Sequence of chain 1.J:
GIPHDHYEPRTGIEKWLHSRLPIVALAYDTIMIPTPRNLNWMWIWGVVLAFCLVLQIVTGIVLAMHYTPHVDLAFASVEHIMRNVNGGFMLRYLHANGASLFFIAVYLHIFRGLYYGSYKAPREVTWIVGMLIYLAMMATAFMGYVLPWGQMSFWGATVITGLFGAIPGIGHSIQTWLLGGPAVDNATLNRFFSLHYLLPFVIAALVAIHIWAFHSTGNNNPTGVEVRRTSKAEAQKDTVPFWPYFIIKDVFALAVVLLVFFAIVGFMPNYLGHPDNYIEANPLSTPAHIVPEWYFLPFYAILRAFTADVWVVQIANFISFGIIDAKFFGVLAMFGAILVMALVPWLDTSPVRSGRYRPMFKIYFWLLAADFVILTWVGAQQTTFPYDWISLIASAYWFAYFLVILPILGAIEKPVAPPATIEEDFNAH

A protein and the small-molecule ligand that binds it are described below.
Small molecule (SMILES): C[C@@]1(c2ccc(Oc3ccccc3)cc2)OC(=O)N(Nc2ccccc2)C1=O

Binding-site contacts:
Ligand atom C13 contacts residue PHE144 of chain 1.J at 3.7 Å (hydrophobic).
Ligand atom O14 contacts residue PHE298 of chain 1.J at 3.6 Å.
Ligand atom C25 contacts residue PRO294 of chain 1.J at 3.6 Å (hydrophobic).
Ligand atom C18 contacts residue PHE166 of chain 1.J at 3.7 Å (hydrophobic).
Ligand atom C16 contacts residue PHE144 of chain 1.J at 3.9 Å (hydrophobic).
Ligand atom N1 contacts residue PRO294 of chain 1.J at 3.7 Å.
Ligand atom C22 contacts residue GLY158 of chain 1.J at 3.6 Å.
Ligand atom O14 contacts residue MET140 of chain 1.J at 3.8 Å.
Ligand atom C12 contacts residue ILE162 of chain 1.J at 3.6 Å (hydrophobic).
Ligand atom C11 contacts residue PHE298 of chain 1.J at 3.5 Å (hydrophobic).
Ligand atom C26 contacts residue VAL293 of chain 1.J at 3.6 Å (hydrophobic).
Ligand atom C26 contacts residue PRO294 of chain 1.J at 3.4 Å (hydrophobic).
Ligand atom C3 contacts residue TYR147 of chain 1.J at 3.6 Å (hydrophobic).
Ligand atom C7 contacts residue TYR147 of chain 1.J at 3.8 Å (hydrophobic).
Ligand atom O6 contacts residue GLU295 of chain 1.J at 2.8 Å (salt-bridge).
Ligand atom C23 contacts residue VAL161 of chain 1.J at 3.7 Å (hydrophobic).
Ligand atom C24 contacts residue VAL161 of chain 1.J at 3.7 Å (hydrophobic).
Ligand atom C20 contacts residue PHE298 of chain 1.J at 3.6 Å (hydrophobic).
Ligand atom C10 contacts residue MET140 of chain 1.J at 3.6 Å (hydrophobic).
Ligand atom C9 contacts residue PHE144 of chain 1.J at 3.7 Å (hydrophobic).
Ligand atom C8 contacts residue PHE144 of chain 1.J at 3.7 Å (hydrophobic).
Ligand atom O4 contacts residue PHE144 of chain 1.J at 3.3 Å.
Ligand atom N2 contacts residue TYR147 of chain 1.J at 3.9 Å.
Ligand atom C18 contacts residue ILE162 of chain 1.J at 3.8 Å (hydrophobic).
Ligand atom C12 contacts residue PHE298 of chain 1.J at 3.7 Å (hydrophobic).
Ligand atom C13 contacts residue ILE162 of chain 1.J at 3.9 Å (hydrophobic).
Ligand atom C24 contacts residue PRO294 of chain 1.J at 3.8 Å (hydrophobic).
Ligand atom C6 contacts residue GLU295 of chain 1.J at 3.8 Å.
Ligand atom C21 contacts residue PRO294 of chain 1.J at 3.7 Å (hydrophobic).
Ligand atom O3 contacts residue GLY158 of chain 1.J at 3.5 Å.
Ligand atom C26 contacts residue MET154 of chain 1.J at 3.5 Å (hydrophobic).
Ligand atom O6 contacts residue PRO294 of chain 1.J at 3.3 Å.
Ligand atom C17 contacts residue ILE162 of chain 1.J at 3.9 Å (hydrophobic).
Ligand atom C10 contacts residue PHE144 of chain 1.J at 3.8 Å (hydrophobic).
Ligand atom C21 contacts residue GLY158 of chain 1.J at 3.6 Å.
Ligand atom C23 contacts residue GLY158 of chain 1.J at 3.9 Å.
Ligand atom C7 contacts residue GLU295 of chain 1.J at 3.7 Å.
Ligand atom C11 contacts residue PHE144 of chain 1.J at 3.8 Å (hydrophobic).
Ligand atom C12 contacts residue PHE144 of chain 1.J at 3.8 Å (hydrophobic).
Ligand atom O3 contacts residue TYR147 of chain 1.J at 3.5 Å.